Sequence of chain 1.A:
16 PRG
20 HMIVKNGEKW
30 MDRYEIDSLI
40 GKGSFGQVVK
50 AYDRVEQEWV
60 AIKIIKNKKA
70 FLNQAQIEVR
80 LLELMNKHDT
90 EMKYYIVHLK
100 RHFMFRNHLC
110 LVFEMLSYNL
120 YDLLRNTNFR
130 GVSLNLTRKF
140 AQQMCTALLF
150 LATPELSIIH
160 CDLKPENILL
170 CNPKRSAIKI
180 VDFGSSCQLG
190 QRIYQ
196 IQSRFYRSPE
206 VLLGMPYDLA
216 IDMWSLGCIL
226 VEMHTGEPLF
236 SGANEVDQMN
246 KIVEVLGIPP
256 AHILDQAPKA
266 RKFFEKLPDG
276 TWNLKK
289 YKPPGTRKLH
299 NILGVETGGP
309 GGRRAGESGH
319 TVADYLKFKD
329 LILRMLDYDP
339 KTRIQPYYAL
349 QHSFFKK

The protein below binds the small molecule below.
Small molecule (SMILES): Cc1nc2ccc(-c3cc(N)nc(N)c3)nc2n1CCOc1cccc(Br)n1

Binding-site contacts:
Ligand atom C17 contacts residue ASP181 of chain 1.A at 3.1 Å.
Ligand atom N6 contacts residue LYS62 of chain 1.A at 3.3 Å (salt-bridge).
Ligand atom N7 contacts residue PHE44 of chain 1.A at 3.5 Å.
Ligand atom BR1 contacts residue GLY40 of chain 1.A at 3.8 Å.
Ligand atom C16 contacts residue PHE112 of chain 1.A at 3.7 Å (hydrophobic).
Ligand atom C16 contacts residue VAL180 of chain 1.A at 3.5 Å (hydrophobic).
Ligand atom C7 contacts residue LEU168 of chain 1.A at 3.6 Å (hydrophobic).
Ligand atom N1 contacts residue LEU168 of chain 1.A at 3.8 Å.
Ligand atom C11 contacts residue LEU168 of chain 1.A at 3.6 Å (hydrophobic).
Ligand atom C17 contacts residue VAL180 of chain 1.A at 3.8 Å (hydrophobic).
Ligand atom C2 contacts residue LEU168 of chain 1.A at 3.8 Å (hydrophobic).
Ligand atom C18 contacts residue LYS62 of chain 1.A at 3.8 Å.
Ligand atom C17 contacts residue GLU77 of chain 1.A at 3.7 Å.
Ligand atom BR1 contacts residue LYS41 of chain 1.A at 3.2 Å.
Ligand atom N7 contacts residue LYS62 of chain 1.A at 3.7 Å.
Ligand atom C5 contacts residue PHE112 of chain 1.A at 3.9 Å (hydrophobic).
Ligand atom N5 contacts residue ASP181 of chain 1.A at 3.0 Å (salt-bridge).
Ligand atom C3 contacts residue ALA60 of chain 1.A at 3.7 Å (hydrophobic).
Ligand atom C5 contacts residue VAL180 of chain 1.A at 3.9 Å (hydrophobic).
Ligand atom C12 contacts residue VAL180 of chain 1.A at 3.6 Å (hydrophobic).
Ligand atom N6 contacts residue GLU77 of chain 1.A at 3.9 Å.
Ligand atom C11 contacts residue GLU165 of chain 1.A at 3.8 Å.
Ligand atom N3 contacts residue LEU168 of chain 1.A at 3.7 Å.
Ligand atom C4 contacts residue GLU113 of chain 1.A at 3.3 Å.
Ligand atom C1 contacts residue ILE39 of chain 1.A at 3.6 Å (hydrophobic).
Ligand atom C4 contacts residue ALA60 of chain 1.A at 3.9 Å (hydrophobic).
Ligand atom N5 contacts residue GLU77 of chain 1.A at 2.7 Å (salt-bridge).
Ligand atom C11 contacts residue VAL180 of chain 1.A at 3.6 Å (hydrophobic).
Ligand atom C12 contacts residue ASN166 of chain 1.A at 3.7 Å.
Ligand atom C17 contacts residue LYS62 of chain 1.A at 3.9 Å.
Ligand atom C1 contacts residue LEU115 of chain 1.A at 3.5 Å (hydrophobic).
Ligand atom N5 contacts residue PHE112 of chain 1.A at 3.2 Å.
Ligand atom N1 contacts residue LEU115 of chain 1.A at 3.2 Å (h-bond).
Ligand atom C15 contacts residue VAL180 of chain 1.A at 3.8 Å (hydrophobic).
Ligand atom N1 contacts residue ALA60 of chain 1.A at 3.8 Å.
Ligand atom C17 contacts residue PHE112 of chain 1.A at 3.8 Å (hydrophobic).
Ligand atom C3 contacts residue LEU168 of chain 1.A at 3.6 Å (hydrophobic).
Ligand atom N7 contacts residue ASP181 of chain 1.A at 3.8 Å.
Ligand atom O1 contacts residue LEU168 of chain 1.A at 3.3 Å.
Ligand atom N6 contacts residue ASP181 of chain 1.A at 3.3 Å (salt-bridge).